Sequence of chain 1.B:
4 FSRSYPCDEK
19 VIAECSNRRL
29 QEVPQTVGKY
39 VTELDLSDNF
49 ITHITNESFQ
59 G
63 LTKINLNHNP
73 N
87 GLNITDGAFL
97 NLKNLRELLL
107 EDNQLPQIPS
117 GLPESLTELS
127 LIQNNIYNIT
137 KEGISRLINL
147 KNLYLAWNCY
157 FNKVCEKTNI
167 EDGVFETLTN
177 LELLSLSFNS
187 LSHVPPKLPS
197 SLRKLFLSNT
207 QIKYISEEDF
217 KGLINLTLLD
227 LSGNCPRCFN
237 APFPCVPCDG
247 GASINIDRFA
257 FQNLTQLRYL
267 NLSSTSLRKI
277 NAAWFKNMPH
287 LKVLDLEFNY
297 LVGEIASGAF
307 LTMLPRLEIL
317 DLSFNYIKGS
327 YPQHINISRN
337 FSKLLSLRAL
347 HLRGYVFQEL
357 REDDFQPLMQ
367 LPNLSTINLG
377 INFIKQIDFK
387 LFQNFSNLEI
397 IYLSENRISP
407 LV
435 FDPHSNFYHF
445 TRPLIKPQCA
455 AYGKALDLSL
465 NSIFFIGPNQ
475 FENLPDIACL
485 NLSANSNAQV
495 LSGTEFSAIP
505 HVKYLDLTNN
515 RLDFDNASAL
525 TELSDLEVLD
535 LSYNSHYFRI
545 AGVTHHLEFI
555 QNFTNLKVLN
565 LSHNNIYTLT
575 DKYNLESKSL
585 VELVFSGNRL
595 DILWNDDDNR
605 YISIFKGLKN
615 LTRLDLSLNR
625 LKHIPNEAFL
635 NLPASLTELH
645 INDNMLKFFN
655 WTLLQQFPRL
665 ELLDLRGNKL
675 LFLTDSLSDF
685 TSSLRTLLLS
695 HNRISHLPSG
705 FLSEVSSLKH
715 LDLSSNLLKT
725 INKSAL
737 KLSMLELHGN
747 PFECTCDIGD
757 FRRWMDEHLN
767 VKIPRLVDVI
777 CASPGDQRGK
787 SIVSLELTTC

Binding-site contacts:
Ligand atom O7 contacts residue THR558 of chain 1.B at 4.2 Å.
Ligand atom C4 contacts residue ASN614 of chain 1.B at 4.2 Å.
Ligand atom C3 contacts residue ASN614 of chain 1.B at 3.8 Å.
Ligand atom C7 contacts residue SER583 of chain 1.B at 3.9 Å.
Ligand atom C7 contacts residue ASN614 of chain 1.B at 3.7 Å.
Ligand atom O5 contacts residue VAL585 of chain 1.B at 3.3 Å.
Ligand atom C5 contacts residue VAL585 of chain 1.B at 4.3 Å (hydrophobic).
Ligand atom N2 contacts residue SER583 of chain 1.B at 4.5 Å.
Ligand atom C8 contacts residue LYS582 of chain 1.B at 3.4 Å.
Ligand atom O7 contacts residue ASN614 of chain 1.B at 4.1 Å.
Ligand atom O5 contacts residue SER583 of chain 1.B at 4.3 Å.
Ligand atom O7 contacts residue SER583 of chain 1.B at 3.3 Å.
Ligand atom O7 contacts residue LYS582 of chain 1.B at 3.8 Å.
Ligand atom N2 contacts residue LYS582 of chain 1.B at 3.8 Å.
Ligand atom C7 contacts residue LYS582 of chain 1.B at 3.4 Å.
Ligand atom C5 contacts residue ASN614 of chain 1.B at 3.6 Å.
Ligand atom C1 contacts residue VAL585 of chain 1.B at 4.2 Å (hydrophobic).
Ligand atom N2 contacts residue ASN614 of chain 1.B at 2.9 Å (h-bond).
Ligand atom O5 contacts residue ASN614 of chain 1.B at 2.3 Å (h-bond).
Ligand atom C1 contacts residue SER583 of chain 1.B at 4.3 Å.
Ligand atom C1 contacts residue ASN614 of chain 1.B at 1.4 Å.
Ligand atom C6 contacts residue VAL585 of chain 1.B at 4.0 Å (hydrophobic).
Ligand atom C2 contacts residue ASN614 of chain 1.B at 2.5 Å.

The small molecule below binds the protein below.
Small molecule (SMILES): CC(=O)N[C@@H]1[C@@H](O)[C@H](O)[C@@H](CO)O[C@H]1O